Binding-site contacts:
Ligand atom O5 contacts residue THR283 of chain 2.A at 3.4 Å (h-bond).
Ligand atom C5 contacts residue THR283 of chain 2.A at 3.6 Å.
Ligand atom C1 contacts residue ASN281 of chain 2.A at 1.4 Å.
Ligand atom C2 contacts residue ASN281 of chain 2.A at 2.3 Å.
Ligand atom C6 contacts residue THR283 of chain 2.A at 3.8 Å.
Ligand atom O5 contacts residue ASN284 of chain 2.A at 3.5 Å.
Ligand atom C7 contacts residue ASN281 of chain 2.A at 3.6 Å.
Ligand atom C5 contacts residue ASN281 of chain 2.A at 3.7 Å.
Ligand atom N2 contacts residue ASN281 of chain 2.A at 2.8 Å (h-bond).
Ligand atom C3 contacts residue ASN281 of chain 2.A at 3.6 Å.
Ligand atom O5 contacts residue ASN281 of chain 2.A at 2.4 Å (h-bond).
Ligand atom C6 contacts residue ASN284 of chain 2.A at 4.4 Å.
Ligand atom C4 contacts residue ASN281 of chain 2.A at 4.1 Å.
Ligand atom O7 contacts residue ASN281 of chain 2.A at 4.0 Å.
Ligand atom C1 contacts residue THR283 of chain 2.A at 3.5 Å.
Ligand atom C1 contacts residue ASN284 of chain 2.A at 4.3 Å.

Sequence of chain 2.A:
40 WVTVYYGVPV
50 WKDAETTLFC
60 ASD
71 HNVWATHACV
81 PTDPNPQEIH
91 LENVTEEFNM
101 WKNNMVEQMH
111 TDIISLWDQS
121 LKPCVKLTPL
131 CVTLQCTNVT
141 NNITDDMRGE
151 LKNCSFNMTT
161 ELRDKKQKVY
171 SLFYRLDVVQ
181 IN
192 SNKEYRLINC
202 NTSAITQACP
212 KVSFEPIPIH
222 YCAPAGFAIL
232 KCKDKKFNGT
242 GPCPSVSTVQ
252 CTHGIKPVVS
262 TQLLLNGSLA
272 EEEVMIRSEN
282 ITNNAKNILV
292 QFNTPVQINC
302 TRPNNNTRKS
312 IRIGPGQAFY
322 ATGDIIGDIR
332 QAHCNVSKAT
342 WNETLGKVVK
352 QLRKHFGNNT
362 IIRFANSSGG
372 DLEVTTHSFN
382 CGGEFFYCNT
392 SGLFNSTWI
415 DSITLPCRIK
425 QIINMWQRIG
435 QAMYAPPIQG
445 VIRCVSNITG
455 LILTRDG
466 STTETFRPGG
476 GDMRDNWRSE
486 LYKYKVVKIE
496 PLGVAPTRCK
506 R

The small molecule below binds the protein below.
Small molecule (SMILES): CC(=O)N[C@@H]1[C@@H](O)[C@H](O)[C@@H](CO)O[C@H]1O